This protein binds this small molecule.
Small molecule (SMILES): CC(=O)N[C@@H]1[C@@H](O)[C@H](O)[C@@H](CO)O[C@H]1O

Binding-site contacts:
Ligand atom O5 contacts residue ASN32 of chain 1.A at 2.4 Å (h-bond).
Ligand atom O6 contacts residue ASN32 of chain 1.A at 3.8 Å.
Ligand atom N2 contacts residue ASN32 of chain 1.A at 3.1 Å (h-bond).
Ligand atom C1 contacts residue ASN32 of chain 1.A at 1.5 Å.
Ligand atom C3 contacts residue ASN32 of chain 1.A at 3.9 Å.
Ligand atom C5 contacts residue ASN32 of chain 1.A at 3.6 Å.
Ligand atom C6 contacts residue ASN32 of chain 1.A at 4.4 Å.
Ligand atom O6 contacts residue ALA33 of chain 1.A at 3.3 Å (h-bond).
Ligand atom C4 contacts residue ASN32 of chain 1.A at 4.3 Å.
Ligand atom C2 contacts residue ASN32 of chain 1.A at 2.8 Å.
Ligand atom C7 contacts residue ASN32 of chain 1.A at 4.3 Å.

Sequence of chain 1.A:
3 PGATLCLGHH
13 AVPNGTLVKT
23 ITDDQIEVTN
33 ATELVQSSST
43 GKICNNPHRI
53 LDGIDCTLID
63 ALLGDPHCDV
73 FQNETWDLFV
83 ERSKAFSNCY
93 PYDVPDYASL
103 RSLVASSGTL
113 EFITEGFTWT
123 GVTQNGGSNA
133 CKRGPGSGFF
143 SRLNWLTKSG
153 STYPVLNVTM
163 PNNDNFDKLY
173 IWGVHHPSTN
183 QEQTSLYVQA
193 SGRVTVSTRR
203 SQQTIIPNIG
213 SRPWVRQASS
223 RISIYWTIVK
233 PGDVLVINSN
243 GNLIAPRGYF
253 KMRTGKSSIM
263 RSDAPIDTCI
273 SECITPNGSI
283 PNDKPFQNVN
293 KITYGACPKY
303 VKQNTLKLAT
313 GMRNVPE